A protein and the small-molecule ligand that binds it are described below.
Small molecule (SMILES): CC(=O)N[C@@H]1[C@@H](O)[C@H](O)[C@@H](CO)O[C@H]1O

Binding-site contacts:
Ligand atom C2 contacts residue ASN212 of chain 25.H at 2.5 Å.
Ligand atom C5 contacts residue ASN212 of chain 25.H at 3.7 Å.
Ligand atom C4 contacts residue ASN212 of chain 25.H at 4.2 Å.
Ligand atom O6 contacts residue ASN212 of chain 25.H at 4.3 Å.
Ligand atom C1 contacts residue ASN212 of chain 25.H at 1.4 Å.
Ligand atom C7 contacts residue ASN212 of chain 25.H at 4.0 Å.
Ligand atom C1 contacts residue ILE211 of chain 25.H at 4.3 Å (hydrophobic).
Ligand atom O5 contacts residue ASN212 of chain 25.H at 2.4 Å (h-bond).
Ligand atom C3 contacts residue ASN212 of chain 25.H at 3.8 Å.
Ligand atom N2 contacts residue ILE211 of chain 25.H at 4.5 Å.
Ligand atom N2 contacts residue ASN212 of chain 25.H at 2.9 Å (h-bond).

Sequence of chain 25.H:
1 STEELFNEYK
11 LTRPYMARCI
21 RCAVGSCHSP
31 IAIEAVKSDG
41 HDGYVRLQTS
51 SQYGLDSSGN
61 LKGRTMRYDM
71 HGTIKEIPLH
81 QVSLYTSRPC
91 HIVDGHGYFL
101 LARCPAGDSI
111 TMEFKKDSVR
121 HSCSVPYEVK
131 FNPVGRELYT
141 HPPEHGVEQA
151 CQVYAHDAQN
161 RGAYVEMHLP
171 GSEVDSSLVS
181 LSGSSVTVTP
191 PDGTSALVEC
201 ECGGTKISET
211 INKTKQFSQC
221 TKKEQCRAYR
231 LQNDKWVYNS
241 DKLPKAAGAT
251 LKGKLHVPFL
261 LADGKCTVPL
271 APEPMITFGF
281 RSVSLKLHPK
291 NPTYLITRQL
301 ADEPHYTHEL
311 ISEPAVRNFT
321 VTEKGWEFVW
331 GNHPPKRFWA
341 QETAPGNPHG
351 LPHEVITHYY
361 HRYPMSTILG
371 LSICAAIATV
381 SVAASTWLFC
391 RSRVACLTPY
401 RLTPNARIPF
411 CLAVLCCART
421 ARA